Binding-site contacts:
Ligand atom C2 contacts residue TYR95 of chain 1.B at 4.3 Å (hydrophobic).
Ligand atom C7 contacts residue VAL106 of chain 1.C at 4.2 Å (hydrophobic).
Ligand atom C7 contacts residue ILE64 of chain 1.C at 4.2 Å (hydrophobic).
Ligand atom C1 contacts residue TYR95 of chain 1.B at 3.5 Å (hydrophobic).
Ligand atom C5 contacts residue MET2 of chain 1.C at 3.6 Å (hydrophobic).
Ligand atom S contacts residue ILE37 of chain 1.C at 4.4 Å.
Ligand atom C1 contacts residue PRO1 of chain 1.C at 3.6 Å (hydrophobic).
Ligand atom N contacts residue MET2 of chain 1.C at 4.0 Å.
Ligand atom C contacts residue MET2 of chain 1.C at 4.3 Å (hydrophobic).
Ligand atom C8 contacts residue SER63 of chain 1.C at 3.9 Å.
Ligand atom C5 contacts residue VAL106 of chain 1.C at 3.6 Å (hydrophobic).
Ligand atom S contacts residue LYS32 of chain 1.C at 3.9 Å.
Ligand atom C3 contacts residue VAL106 of chain 1.C at 4.2 Å (hydrophobic).
Ligand atom C4 contacts residue VAL106 of chain 1.C at 3.7 Å (hydrophobic).
Ligand atom S contacts residue TYR36 of chain 1.C at 4.1 Å.
Ligand atom C6 contacts residue ASN97 of chain 1.B at 3.4 Å.
Ligand atom S contacts residue PRO1 of chain 1.C at 2.6 Å (h-bond).
Ligand atom C5 contacts residue TYR95 of chain 1.B at 3.9 Å (hydrophobic).
Ligand atom C3 contacts residue ILE64 of chain 1.C at 4.4 Å (hydrophobic).
Ligand atom C8 contacts residue PRO1 of chain 1.C at 4.4 Å (hydrophobic).
Ligand atom C7 contacts residue MET2 of chain 1.C at 4.4 Å (hydrophobic).
Ligand atom C7 contacts residue HIS62 of chain 1.C at 3.7 Å.
Ligand atom C6 contacts residue HIS62 of chain 1.C at 3.8 Å.
Ligand atom C8 contacts residue ILE64 of chain 1.C at 3.8 Å (hydrophobic).
Ligand atom C4 contacts residue TYR95 of chain 1.B at 3.7 Å (hydrophobic).
Ligand atom C2 contacts residue PHE113 of chain 1.C at 4.0 Å (hydrophobic).
Ligand atom C contacts residue PRO1 of chain 1.C at 1.3 Å (hydrophobic).
Ligand atom C7 contacts residue SER63 of chain 1.C at 3.8 Å.
Ligand atom C8 contacts residue HIS62 of chain 1.C at 4.1 Å.
Ligand atom C1 contacts residue TYR36 of chain 1.C at 3.5 Å (hydrophobic).
Ligand atom C2 contacts residue ILE64 of chain 1.C at 4.3 Å (hydrophobic).
Ligand atom C contacts residue TYR36 of chain 1.C at 4.1 Å (hydrophobic).
Ligand atom C6 contacts residue MET2 of chain 1.C at 3.7 Å (hydrophobic).
Ligand atom C6 contacts residue VAL106 of chain 1.C at 4.0 Å (hydrophobic).
Ligand atom N contacts residue PRO1 of chain 1.C at 2.4 Å (h-bond).
Ligand atom C5 contacts residue ASN97 of chain 1.B at 4.0 Å.
Ligand atom N contacts residue TYR36 of chain 1.C at 3.7 Å.
Ligand atom C4 contacts residue PHE113 of chain 1.C at 4.4 Å (hydrophobic).
Ligand atom C contacts residue ILE37 of chain 1.C at 4.3 Å (hydrophobic).
Ligand atom C7 contacts residue MET101 of chain 1.C at 4.2 Å (hydrophobic).

The small molecule below binds the protein below.
Small molecule (SMILES): S=CNCCc1ccccc1

Sequence of chain 1.C:
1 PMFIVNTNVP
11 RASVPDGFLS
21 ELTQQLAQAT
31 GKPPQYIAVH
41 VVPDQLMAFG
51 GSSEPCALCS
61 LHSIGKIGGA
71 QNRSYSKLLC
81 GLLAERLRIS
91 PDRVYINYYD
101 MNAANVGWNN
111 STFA

Sequence of chain 1.B:
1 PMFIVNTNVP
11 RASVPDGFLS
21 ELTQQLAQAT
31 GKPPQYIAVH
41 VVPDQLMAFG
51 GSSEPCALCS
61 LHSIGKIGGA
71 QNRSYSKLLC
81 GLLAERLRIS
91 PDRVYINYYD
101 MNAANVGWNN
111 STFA